Sequence of chain 1.A:
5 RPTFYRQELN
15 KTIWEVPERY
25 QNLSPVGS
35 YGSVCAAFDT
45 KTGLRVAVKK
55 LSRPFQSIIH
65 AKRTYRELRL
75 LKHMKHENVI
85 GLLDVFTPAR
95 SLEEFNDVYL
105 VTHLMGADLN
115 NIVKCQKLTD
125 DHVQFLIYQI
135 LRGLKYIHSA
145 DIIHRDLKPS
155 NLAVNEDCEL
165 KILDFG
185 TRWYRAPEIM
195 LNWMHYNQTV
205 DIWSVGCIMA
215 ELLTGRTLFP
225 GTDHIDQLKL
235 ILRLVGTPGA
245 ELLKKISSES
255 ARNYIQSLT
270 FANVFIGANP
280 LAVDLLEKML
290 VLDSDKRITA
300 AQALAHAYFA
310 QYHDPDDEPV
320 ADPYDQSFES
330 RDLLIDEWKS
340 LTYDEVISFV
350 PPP

Binding-site contacts:
Ligand atom CAT contacts residue MET109 of chain 1.A at 3.5 Å (hydrophobic).
Ligand atom CAG contacts residue THR106 of chain 1.A at 3.5 Å.
Ligand atom CBD contacts residue ALA51 of chain 1.A at 3.5 Å (hydrophobic).
Ligand atom CBI contacts residue HIS107 of chain 1.A at 3.5 Å.
Ligand atom FAD contacts residue THR106 of chain 1.A at 3.5 Å.
Ligand atom CAW contacts residue LYS53 of chain 1.A at 3.8 Å.
Ligand atom CAF contacts residue LYS53 of chain 1.A at 3.9 Å.
Ligand atom CAI contacts residue LYS53 of chain 1.A at 3.5 Å.
Ligand atom CAF contacts residue ALA51 of chain 1.A at 3.4 Å (hydrophobic).
Ligand atom FAD contacts residue LEU104 of chain 1.A at 3.2 Å.
Ligand atom FAD contacts residue VAL105 of chain 1.A at 3.1 Å.
Ligand atom NBH contacts residue ALA51 of chain 1.A at 3.7 Å.
Ligand atom NBC contacts residue MET109 of chain 1.A at 2.9 Å (h-bond).
Ligand atom CAF contacts residue THR106 of chain 1.A at 3.5 Å.
Ligand atom CBI contacts residue ALA51 of chain 1.A at 3.3 Å (hydrophobic).
Ligand atom CAI contacts residue PHE169 of chain 1.A at 3.5 Å (hydrophobic).
Ligand atom CAM contacts residue GLY110 of chain 1.A at 3.8 Å.
Ligand atom CAG contacts residue LEU104 of chain 1.A at 3.8 Å (hydrophobic).
Ligand atom CAE contacts residue LYS53 of chain 1.A at 3.7 Å.
Ligand atom CAZ contacts residue VAL38 of chain 1.A at 3.8 Å (hydrophobic).
Ligand atom NBH contacts residue MET109 of chain 1.A at 3.0 Å (h-bond).
Ligand atom NBA contacts residue PHE169 of chain 1.A at 3.3 Å.
Ligand atom CAS contacts residue VAL30 of chain 1.A at 3.7 Å (hydrophobic).
Ligand atom CBG contacts residue MET109 of chain 1.A at 3.7 Å (hydrophobic).
Ligand atom NBH contacts residue LEU108 of chain 1.A at 3.8 Å.
Ligand atom CAL contacts residue GLY110 of chain 1.A at 3.4 Å.
Ligand atom CAZ contacts residue PHE169 of chain 1.A at 3.5 Å (hydrophobic).
Ligand atom CBB contacts residue PHE169 of chain 1.A at 3.4 Å (hydrophobic).
Ligand atom CBI contacts residue MET109 of chain 1.A at 3.3 Å (hydrophobic).
Ligand atom CAF contacts residue LEU104 of chain 1.A at 3.5 Å (hydrophobic).
Ligand atom SAV contacts residue TYR35 of chain 1.A at 3.8 Å.
Ligand atom CAS contacts residue MET109 of chain 1.A at 3.2 Å (hydrophobic).
Ligand atom NAY contacts residue LYS53 of chain 1.A at 3.4 Å (salt-bridge).
Ligand atom CBD contacts residue PHE169 of chain 1.A at 3.7 Å (hydrophobic).
Ligand atom CAU contacts residue TYR35 of chain 1.A at 3.8 Å (hydrophobic).
Ligand atom CAU contacts residue LYS53 of chain 1.A at 3.7 Å.
Ligand atom OAP contacts residue VAL30 of chain 1.A at 3.8 Å.
Ligand atom CBE contacts residue PHE169 of chain 1.A at 3.6 Å (hydrophobic).
Ligand atom CAX contacts residue PHE169 of chain 1.A at 3.6 Å (hydrophobic).
Ligand atom NBC contacts residue LEU108 of chain 1.A at 3.8 Å.

A protein and the small-molecule ligand that binds it are described below.
Small molecule (SMILES): COc1ccc(OC)c(CCC(=O)Nc2cc(-c3[nH]c(SC)nc3-c3ccc(F)cc3)ccn2)c1